Sequence of chain 1.E:
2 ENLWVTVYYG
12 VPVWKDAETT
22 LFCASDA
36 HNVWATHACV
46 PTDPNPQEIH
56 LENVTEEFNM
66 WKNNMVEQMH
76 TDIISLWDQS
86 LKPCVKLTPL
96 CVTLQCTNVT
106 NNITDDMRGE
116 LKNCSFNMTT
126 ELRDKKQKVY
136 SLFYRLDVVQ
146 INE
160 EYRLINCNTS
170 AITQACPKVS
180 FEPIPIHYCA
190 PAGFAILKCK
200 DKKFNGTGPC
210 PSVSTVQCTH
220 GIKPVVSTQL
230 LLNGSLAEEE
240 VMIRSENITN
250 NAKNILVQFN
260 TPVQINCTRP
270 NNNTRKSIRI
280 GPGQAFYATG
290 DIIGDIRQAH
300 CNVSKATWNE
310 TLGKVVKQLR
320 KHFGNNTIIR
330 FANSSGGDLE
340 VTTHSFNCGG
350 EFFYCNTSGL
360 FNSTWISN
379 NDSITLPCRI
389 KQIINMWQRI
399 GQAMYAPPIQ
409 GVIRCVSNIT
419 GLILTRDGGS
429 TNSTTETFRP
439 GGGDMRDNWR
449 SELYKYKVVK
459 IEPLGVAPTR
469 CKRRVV

Binding-site contacts:
Ligand atom C2 contacts residue GLN263 of chain 1.E at 2.7 Å.
Ligand atom C4 contacts residue ASN265 of chain 1.E at 4.3 Å.
Ligand atom O5 contacts residue GLN263 of chain 1.E at 3.8 Å.
Ligand atom C5 contacts residue GLN263 of chain 1.E at 3.9 Å.
Ligand atom C1 contacts residue ASN265 of chain 1.E at 1.5 Å.
Ligand atom C7 contacts residue ASN265 of chain 1.E at 3.5 Å.
Ligand atom C3 contacts residue GLN263 of chain 1.E at 2.7 Å.
Ligand atom C2 contacts residue ASN265 of chain 1.E at 2.6 Å.
Ligand atom C7 contacts residue GLN263 of chain 1.E at 3.5 Å.
Ligand atom C8 contacts residue GLN263 of chain 1.E at 3.2 Å.
Ligand atom C8 contacts residue SER303 of chain 1.E at 3.9 Å.
Ligand atom C8 contacts residue VAL302 of chain 1.E at 4.5 Å (hydrophobic).
Ligand atom C5 contacts residue ASN265 of chain 1.E at 3.6 Å.
Ligand atom C4 contacts residue GLN263 of chain 1.E at 3.8 Å.
Ligand atom O6 contacts residue ARG412 of chain 1.E at 4.4 Å.
Ligand atom C3 contacts residue ASN265 of chain 1.E at 3.9 Å.
Ligand atom O5 contacts residue ASN265 of chain 1.E at 2.4 Å (h-bond).
Ligand atom C1 contacts residue GLN263 of chain 1.E at 2.7 Å.
Ligand atom O7 contacts residue ASN265 of chain 1.E at 3.7 Å.
Ligand atom N2 contacts residue ASN265 of chain 1.E at 3.0 Å (h-bond).
Ligand atom O4 contacts residue GLN263 of chain 1.E at 4.4 Å.
Ligand atom O3 contacts residue GLN263 of chain 1.E at 3.4 Å (h-bond).
Ligand atom N2 contacts residue GLN263 of chain 1.E at 2.5 Å (h-bond).

A protein and the small-molecule ligand that binds it are described below.
Small molecule (SMILES): CC(=O)N[C@H]1[C@H](O[C@H]2[C@H](O)[C@@H](NC(C)=O)CO[C@@H]2CO)O[C@H](CO)[C@@H](O)[C@@H]1O